The protein below binds the small molecule below.
Small molecule (SMILES): CC(=O)N[C@@H]1[C@@H](O)[C@H](O)[C@@H](CO)O[C@H]1O

Sequence of chain 1.C:
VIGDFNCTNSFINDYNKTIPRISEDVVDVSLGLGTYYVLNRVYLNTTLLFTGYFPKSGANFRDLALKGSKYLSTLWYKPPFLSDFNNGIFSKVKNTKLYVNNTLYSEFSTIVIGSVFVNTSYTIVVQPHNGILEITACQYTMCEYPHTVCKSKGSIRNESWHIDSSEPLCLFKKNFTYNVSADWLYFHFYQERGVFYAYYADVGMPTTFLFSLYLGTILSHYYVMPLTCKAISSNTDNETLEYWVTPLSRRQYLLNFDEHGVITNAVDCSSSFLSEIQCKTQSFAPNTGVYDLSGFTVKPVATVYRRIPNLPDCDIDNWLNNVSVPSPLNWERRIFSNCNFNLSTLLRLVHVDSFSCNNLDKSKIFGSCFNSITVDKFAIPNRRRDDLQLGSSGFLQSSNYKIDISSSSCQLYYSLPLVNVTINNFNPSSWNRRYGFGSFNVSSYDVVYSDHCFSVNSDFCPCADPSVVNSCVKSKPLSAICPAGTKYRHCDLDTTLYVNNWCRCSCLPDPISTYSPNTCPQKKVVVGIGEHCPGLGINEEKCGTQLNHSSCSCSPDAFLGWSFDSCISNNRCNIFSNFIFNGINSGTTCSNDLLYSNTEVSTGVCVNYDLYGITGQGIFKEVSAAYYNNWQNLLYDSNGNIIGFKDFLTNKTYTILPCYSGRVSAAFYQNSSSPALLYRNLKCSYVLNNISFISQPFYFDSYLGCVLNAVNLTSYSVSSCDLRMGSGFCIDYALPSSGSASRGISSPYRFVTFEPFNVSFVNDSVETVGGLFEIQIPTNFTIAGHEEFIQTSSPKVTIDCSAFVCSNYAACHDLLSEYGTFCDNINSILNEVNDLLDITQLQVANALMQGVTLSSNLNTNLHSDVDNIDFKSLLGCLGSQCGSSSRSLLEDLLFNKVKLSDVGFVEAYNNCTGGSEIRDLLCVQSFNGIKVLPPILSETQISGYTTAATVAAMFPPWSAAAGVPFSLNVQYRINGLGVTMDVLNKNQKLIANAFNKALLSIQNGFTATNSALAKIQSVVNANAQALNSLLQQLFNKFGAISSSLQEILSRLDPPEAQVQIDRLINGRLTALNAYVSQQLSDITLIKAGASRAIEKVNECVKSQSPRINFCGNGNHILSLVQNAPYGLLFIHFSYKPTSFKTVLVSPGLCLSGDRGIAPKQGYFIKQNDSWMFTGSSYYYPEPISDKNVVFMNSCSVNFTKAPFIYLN

Binding-site contacts:
Ligand atom C4 contacts residue ASN684 of chain 1.C at 4.3 Å.
Ligand atom C3 contacts residue ASN684 of chain 1.C at 3.8 Å.
Ligand atom O7 contacts residue ASN684 of chain 1.C at 3.6 Å (h-bond).
Ligand atom C5 contacts residue ASN684 of chain 1.C at 3.7 Å.
Ligand atom N2 contacts residue ASN684 of chain 1.C at 2.9 Å (h-bond).
Ligand atom O5 contacts residue GLN683 of chain 1.C at 4.1 Å.
Ligand atom C7 contacts residue ASN684 of chain 1.C at 3.4 Å.
Ligand atom O5 contacts residue ASN684 of chain 1.C at 2.4 Å (h-bond).
Ligand atom C6 contacts residue GLN683 of chain 1.C at 3.8 Å.
Ligand atom C1 contacts residue ASN684 of chain 1.C at 1.4 Å.
Ligand atom C2 contacts residue ASN684 of chain 1.C at 2.5 Å.
Ligand atom O6 contacts residue GLN683 of chain 1.C at 3.9 Å.
Ligand atom C8 contacts residue ASN684 of chain 1.C at 4.5 Å.